Sequence of chain 17.A:
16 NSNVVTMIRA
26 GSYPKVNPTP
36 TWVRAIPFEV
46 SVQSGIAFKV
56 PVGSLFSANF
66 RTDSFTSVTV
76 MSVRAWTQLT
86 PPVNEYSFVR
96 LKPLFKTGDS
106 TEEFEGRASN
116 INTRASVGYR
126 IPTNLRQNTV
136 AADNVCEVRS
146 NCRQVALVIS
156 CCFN

Sequence of chain 28.A:
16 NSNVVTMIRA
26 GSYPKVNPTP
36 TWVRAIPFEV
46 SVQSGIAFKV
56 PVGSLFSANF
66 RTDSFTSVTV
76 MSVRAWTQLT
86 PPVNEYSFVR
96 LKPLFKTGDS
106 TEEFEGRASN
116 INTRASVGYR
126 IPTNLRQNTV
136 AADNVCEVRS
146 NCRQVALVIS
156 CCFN

The small molecule below binds the protein below.
Small molecule (SMILES): CO[P](=O)(O)O[C@H]1[C@@H](O)[C@H](n2ccc(=O)[nH]c2=O)O[C@@H]1COP(=O)(O)O

Binding-site contacts:
Ligand atom C2 contacts residue ASN16 of chain 28.A at 3.0 Å.
Ligand atom O5' contacts residue ARG125 of chain 17.A at 3.0 Å (salt-bridge).
Ligand atom O2 contacts residue ARG125 of chain 17.A at 3.9 Å.
Ligand atom O3' contacts residue ARG125 of chain 17.A at 4.0 Å.
Ligand atom C5 contacts residue ARG125 of chain 17.A at 3.5 Å.
Ligand atom OP2 contacts residue ILE23 of chain 28.A at 4.5 Å.
Ligand atom OP1 contacts residue ARG131 of chain 17.A at 3.4 Å (salt-bridge).
Ligand atom P contacts residue ILE23 of chain 28.A at 4.4 Å.
Ligand atom C2' contacts residue ARG125 of chain 17.A at 3.6 Å.
Ligand atom P contacts residue ARG131 of chain 17.A at 3.5 Å.
Ligand atom C2 contacts residue ARG125 of chain 17.A at 3.8 Å.
Ligand atom C4' contacts residue ARG125 of chain 17.A at 4.4 Å.
Ligand atom OP3 contacts residue ILE23 of chain 28.A at 4.2 Å.
Ligand atom OP2 contacts residue SER77 of chain 17.A at 4.1 Å.
Ligand atom N1 contacts residue ASN16 of chain 28.A at 4.4 Å.
Ligand atom OP3 contacts residue ARG125 of chain 17.A at 2.8 Å.
Ligand atom C3' contacts residue ARG125 of chain 17.A at 3.3 Å.
Ligand atom C4 contacts residue ARG125 of chain 17.A at 3.5 Å.
Ligand atom C5' contacts residue ARG131 of chain 17.A at 3.2 Å.
Ligand atom O4 contacts residue SER17 of chain 28.A at 3.2 Å.
Ligand atom C5 contacts residue THR21 of chain 28.A at 4.3 Å.
Ligand atom O4 contacts residue THR21 of chain 28.A at 3.9 Å.
Ligand atom O5' contacts residue ARG131 of chain 17.A at 2.6 Å (salt-bridge).
Ligand atom C5' contacts residue SER77 of chain 17.A at 4.4 Å.
Ligand atom C5' contacts residue MET76 of chain 17.A at 4.3 Å (hydrophobic).
Ligand atom C5' contacts residue ARG125 of chain 17.A at 4.1 Å.
Ligand atom O2 contacts residue ASN16 of chain 28.A at 2.5 Å (h-bond).
Ligand atom OP2 contacts residue ARG131 of chain 17.A at 3.7 Å.
Ligand atom N1 contacts residue ARG125 of chain 17.A at 3.7 Å.
Ligand atom N3 contacts residue SER17 of chain 28.A at 4.3 Å.
Ligand atom N3 contacts residue ASN16 of chain 28.A at 2.9 Å (h-bond).
Ligand atom C4 contacts residue SER17 of chain 28.A at 4.1 Å.
Ligand atom O4 contacts residue ARG125 of chain 17.A at 3.8 Å.
Ligand atom C6 contacts residue ARG125 of chain 17.A at 3.5 Å.
Ligand atom OP1 contacts residue ARG125 of chain 17.A at 2.9 Å (salt-bridge).
Ligand atom N3 contacts residue ARG125 of chain 17.A at 3.6 Å (salt-bridge).
Ligand atom OP1 contacts residue ILE23 of chain 28.A at 4.0 Å.
Ligand atom C4 contacts residue ASN16 of chain 28.A at 4.1 Å.
Ligand atom P contacts residue ARG125 of chain 17.A at 3.7 Å.
Ligand atom C1' contacts residue ARG125 of chain 17.A at 4.2 Å.